Binding-site contacts:
Ligand atom N11 contacts residue TYR11 of chain 1.E at 3.3 Å.
Ligand atom O2P1 contacts residue ILE84 of chain 1.E at 3.5 Å.
Ligand atom P contacts residue TYR11 of chain 1.E at 3.5 Å.
Ligand atom O2P1 contacts residue MET81 of chain 1.E at 3.2 Å.
Ligand atom O2P contacts residue MET81 of chain 1.F at 3.3 Å.
Ligand atom N1 contacts residue TYR11 of chain 1.F at 3.5 Å.
Ligand atom C41 contacts residue ALA88 of chain 1.E at 3.4 Å (hydrophobic).
Ligand atom O5'1 contacts residue ILE84 of chain 1.E at 3.5 Å.
Ligand atom N6 contacts residue LEU14 of chain 1.F at 3.3 Å.
Ligand atom O1P contacts residue LYS26 of chain 1.F at 2.6 Å (salt-bridge).
Ligand atom O5' contacts residue TYR11 of chain 1.E at 3.3 Å (h-bond).
Ligand atom O4'1 contacts residue ILE84 of chain 1.E at 3.5 Å.
Ligand atom N6 contacts residue ARG12 of chain 1.F at 3.4 Å (salt-bridge).
Ligand atom C2 contacts residue PRO90 of chain 1.F at 3.6 Å (hydrophobic).
Ligand atom C5'1 contacts residue MET81 of chain 1.E at 3.6 Å (hydrophobic).
Ligand atom C5' contacts residue MET81 of chain 1.F at 3.5 Å (hydrophobic).
Ligand atom C4 contacts residue ALA88 of chain 1.F at 3.3 Å (hydrophobic).
Ligand atom N31 contacts residue ALA88 of chain 1.E at 3.5 Å.
Ligand atom N9 contacts residue ALA88 of chain 1.F at 3.6 Å.
Ligand atom C2 contacts residue ALA88 of chain 1.F at 3.6 Å (hydrophobic).
Ligand atom C6 contacts residue LEU14 of chain 1.F at 3.6 Å (hydrophobic).
Ligand atom O5' contacts residue ILE84 of chain 1.F at 3.6 Å.
Ligand atom N71 contacts residue TYR11 of chain 1.E at 3.5 Å.
Ligand atom N31 contacts residue PRO90 of chain 1.E at 3.5 Å.
Ligand atom P contacts residue LYS26 of chain 1.F at 3.6 Å.
Ligand atom N11 contacts residue ARG12 of chain 1.E at 3.0 Å (salt-bridge).
Ligand atom O1P contacts residue TYR11 of chain 1.E at 2.5 Å (h-bond).
Ligand atom O1P1 contacts residue LYS26 of chain 1.E at 2.6 Å (salt-bridge).
Ligand atom O1P1 contacts residue TYR11 of chain 1.F at 2.7 Å (h-bond).
Ligand atom N1 contacts residue ARG12 of chain 1.F at 3.2 Å (salt-bridge).
Ligand atom N3 contacts residue PRO90 of chain 1.F at 3.5 Å (h-bond).
Ligand atom O5'1 contacts residue TYR11 of chain 1.F at 3.5 Å (h-bond).
Ligand atom N3 contacts residue ALA88 of chain 1.F at 3.4 Å.
Ligand atom N6 contacts residue GLN4 of chain 1.E at 3.1 Å (h-bond).
Ligand atom O2P contacts residue LYS26 of chain 1.F at 3.5 Å (salt-bridge).
Ligand atom O2' contacts residue PRO90 of chain 1.F at 3.4 Å.
Ligand atom O2'1 contacts residue PRO90 of chain 1.E at 3.3 Å.
Ligand atom C61 contacts residue TYR11 of chain 1.E at 3.5 Å (hydrophobic).
Ligand atom O2P contacts residue ILE84 of chain 1.F at 3.5 Å.
Ligand atom N61 contacts residue ARG12 of chain 1.E at 3.2 Å (salt-bridge).

A small-molecule ligand and the protein it binds are described below.
Small molecule (SMILES): Nc1ncnc2c1ncn2[C@@H]1O[C@@H]2CO[P](=O)(O)O[C@H]3[C@@H](O)[C@H](n4cnc5c(N)ncnc54)O[C@@H]3CO[P](=O)(O)O[C@H]2[C@H]1O

Sequence of chain 1.F:
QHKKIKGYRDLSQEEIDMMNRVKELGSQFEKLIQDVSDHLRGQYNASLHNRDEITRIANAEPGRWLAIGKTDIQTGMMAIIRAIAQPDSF

Sequence of chain 1.E:
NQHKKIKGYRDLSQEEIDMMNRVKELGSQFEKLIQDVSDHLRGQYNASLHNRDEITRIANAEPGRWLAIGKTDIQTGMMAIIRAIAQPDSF